Binding-site contacts:
Ligand atom C6 contacts residue ASN53 of chain 1.B at 4.5 Å.
Ligand atom C8 contacts residue LEU46 of chain 1.B at 4.1 Å (hydrophobic).
Ligand atom C8 contacts residue PRO48 of chain 1.B at 3.9 Å (hydrophobic).
Ligand atom C7 contacts residue LEU46 of chain 1.B at 4.4 Å (hydrophobic).
Ligand atom C5 contacts residue ASN53 of chain 1.B at 3.6 Å.
Ligand atom O7 contacts residue ASN53 of chain 1.B at 3.4 Å (h-bond).
Ligand atom C4 contacts residue ASN53 of chain 1.B at 4.3 Å.
Ligand atom C1 contacts residue ASN53 of chain 1.B at 1.4 Å.
Ligand atom C3 contacts residue ASN53 of chain 1.B at 4.0 Å.
Ligand atom N2 contacts residue LEU46 of chain 1.B at 4.4 Å.
Ligand atom C7 contacts residue ASN53 of chain 1.B at 3.5 Å.
Ligand atom N2 contacts residue ASN53 of chain 1.B at 3.1 Å (h-bond).
Ligand atom C2 contacts residue ASN53 of chain 1.B at 2.6 Å.
Ligand atom O5 contacts residue ASN53 of chain 1.B at 2.4 Å (h-bond).

Sequence of chain 1.B:
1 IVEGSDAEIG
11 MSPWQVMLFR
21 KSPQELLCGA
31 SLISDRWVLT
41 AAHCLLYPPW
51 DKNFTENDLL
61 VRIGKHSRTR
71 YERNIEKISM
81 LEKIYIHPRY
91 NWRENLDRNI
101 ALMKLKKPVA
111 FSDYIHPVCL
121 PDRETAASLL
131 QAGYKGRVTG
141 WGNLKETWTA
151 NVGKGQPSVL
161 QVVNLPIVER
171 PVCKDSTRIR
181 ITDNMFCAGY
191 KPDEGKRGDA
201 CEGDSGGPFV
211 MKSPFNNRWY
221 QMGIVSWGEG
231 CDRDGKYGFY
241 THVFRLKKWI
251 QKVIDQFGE

The small molecule below binds the protein below.
Small molecule (SMILES): CC(=O)N[C@@H]1[C@@H](O)[C@H](O)[C@@H](CO)O[C@H]1O